Sequence of chain 1.D:
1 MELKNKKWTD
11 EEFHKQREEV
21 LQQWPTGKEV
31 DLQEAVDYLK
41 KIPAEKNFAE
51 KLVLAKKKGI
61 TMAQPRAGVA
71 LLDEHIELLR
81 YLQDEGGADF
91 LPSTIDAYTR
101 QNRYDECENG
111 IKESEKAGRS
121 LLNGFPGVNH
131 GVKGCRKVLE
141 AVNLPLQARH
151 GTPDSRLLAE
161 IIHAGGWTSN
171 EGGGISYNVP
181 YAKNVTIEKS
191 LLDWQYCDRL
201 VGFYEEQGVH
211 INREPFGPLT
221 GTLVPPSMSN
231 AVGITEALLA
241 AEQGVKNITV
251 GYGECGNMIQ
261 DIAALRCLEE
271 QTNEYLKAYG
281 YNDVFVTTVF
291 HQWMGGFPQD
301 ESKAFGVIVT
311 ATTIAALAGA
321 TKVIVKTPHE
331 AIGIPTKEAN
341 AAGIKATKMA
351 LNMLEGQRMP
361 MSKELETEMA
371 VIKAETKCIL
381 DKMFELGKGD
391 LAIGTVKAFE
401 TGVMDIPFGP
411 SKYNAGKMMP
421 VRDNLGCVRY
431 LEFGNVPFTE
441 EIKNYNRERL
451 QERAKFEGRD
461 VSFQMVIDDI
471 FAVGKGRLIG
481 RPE

Sequence of chain 1.C:
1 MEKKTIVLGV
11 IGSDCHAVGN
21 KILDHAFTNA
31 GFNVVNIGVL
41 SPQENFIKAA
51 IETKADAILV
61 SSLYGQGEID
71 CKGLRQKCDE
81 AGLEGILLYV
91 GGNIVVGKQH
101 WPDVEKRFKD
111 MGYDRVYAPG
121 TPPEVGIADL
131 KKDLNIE

The small molecule below binds the protein below.
Small molecule (SMILES): CC[C@H]1O[C@@H](n2cnc3c(N)ncnc32)[C@H](O)[C@@H]1O

Binding-site contacts:
Ligand atom O3' contacts residue LYS326 of chain 1.D at 2.8 Å (salt-bridge).
Ligand atom N6 contacts residue ASN123 of chain 1.D at 2.8 Å (h-bond).
Ligand atom C6 contacts residue ASN123 of chain 1.D at 3.8 Å.
Ligand atom C8 contacts residue THR94 of chain 1.D at 3.8 Å.
Ligand atom C8 contacts residue B121 of chain 1.J at 3.5 Å.
Ligand atom C3' contacts residue LYS326 of chain 1.D at 3.6 Å.
Ligand atom N7 contacts residue B121 of chain 1.J at 3.2 Å (h-bond).
Ligand atom N7 contacts residue THR94 of chain 1.D at 3.2 Å.
Ligand atom N3 contacts residue PRO335 of chain 1.D at 3.8 Å.
Ligand atom C5' contacts residue B121 of chain 1.J at 3.0 Å.
Ligand atom C2 contacts residue ALA67 of chain 1.D at 3.7 Å (hydrophobic).
Ligand atom C3' contacts residue GLU330 of chain 1.D at 3.2 Å.
Ligand atom N7 contacts residue ASN123 of chain 1.D at 3.6 Å (h-bond).
Ligand atom N1 contacts residue ALA67 of chain 1.D at 3.4 Å.
Ligand atom C5 contacts residue ILE334 of chain 1.D at 3.5 Å (hydrophobic).
Ligand atom C1' contacts residue ARG66 of chain 1.D at 3.4 Å.
Ligand atom C3' contacts residue B121 of chain 1.J at 3.6 Å.
Ligand atom O2' contacts residue PRO335 of chain 1.D at 4.0 Å.
Ligand atom C2 contacts residue ARG66 of chain 1.D at 3.3 Å.
Ligand atom C5 contacts residue THR94 of chain 1.D at 3.7 Å.
Ligand atom N7 contacts residue ILE334 of chain 1.D at 3.7 Å.
Ligand atom C6 contacts residue GLY68 of chain 1.D at 3.8 Å.
Ligand atom C2' contacts residue B121 of chain 1.J at 3.2 Å.
Ligand atom C6 contacts residue ILE334 of chain 1.D at 3.6 Å (hydrophobic).
Ligand atom C8 contacts residue TAR1 of chain 1.M at 3.6 Å.
Ligand atom O4' contacts residue TAR1 of chain 1.M at 3.9 Å.
Ligand atom O4' contacts residue ARG66 of chain 1.D at 3.1 Å.
Ligand atom N1 contacts residue GLY68 of chain 1.D at 3.5 Å (h-bond).
Ligand atom N6 contacts residue ILE334 of chain 1.D at 3.8 Å.
Ligand atom C2 contacts residue PRO335 of chain 1.D at 3.6 Å (hydrophobic).
Ligand atom N6 contacts residue GLY124 of chain 1.D at 3.8 Å.
Ligand atom O2' contacts residue B121 of chain 1.J at 2.9 Å (h-bond).
Ligand atom N6 contacts residue GLY68 of chain 1.D at 2.9 Å (h-bond).
Ligand atom N3 contacts residue ARG66 of chain 1.D at 3.6 Å.
Ligand atom C2' contacts residue GLU330 of chain 1.D at 3.8 Å.
Ligand atom O3' contacts residue GLU330 of chain 1.D at 2.6 Å (salt-bridge).
Ligand atom C6' contacts residue B121 of chain 1.J at 2.1 Å.
Ligand atom N1 contacts residue ILE334 of chain 1.D at 3.5 Å.
Ligand atom C4 contacts residue ARG66 of chain 1.D at 3.9 Å.
Ligand atom O2' contacts residue GLU330 of chain 1.D at 3.2 Å (salt-bridge).